Binding-site contacts:
Ligand atom C6 contacts residue VAL127 of chain 1.E at 3.9 Å (hydrophobic).
Ligand atom N2 contacts residue THR124 of chain 1.E at 4.4 Å.
Ligand atom C3 contacts residue ASN122 of chain 1.E at 3.8 Å.
Ligand atom O5 contacts residue ASN122 of chain 1.E at 2.4 Å (h-bond).
Ligand atom N2 contacts residue ASN122 of chain 1.E at 2.9 Å (h-bond).
Ligand atom C8 contacts residue GLU154 of chain 1.E at 4.4 Å.
Ligand atom O6 contacts residue VAL127 of chain 1.E at 4.0 Å.
Ligand atom C7 contacts residue ASN122 of chain 1.E at 3.3 Å.
Ligand atom O7 contacts residue ASN122 of chain 1.E at 3.5 Å (h-bond).
Ligand atom O7 contacts residue GLU154 of chain 1.E at 4.0 Å.
Ligand atom C5 contacts residue ASN122 of chain 1.E at 3.7 Å.
Ligand atom C8 contacts residue ASN122 of chain 1.E at 4.2 Å.
Ligand atom C8 contacts residue ALA123 of chain 1.E at 4.2 Å (hydrophobic).
Ligand atom C7 contacts residue GLU154 of chain 1.E at 4.5 Å.
Ligand atom C6 contacts residue ASN125 of chain 1.E at 4.2 Å.
Ligand atom C1 contacts residue ASN125 of chain 1.E at 3.4 Å.
Ligand atom O5 contacts residue VAL127 of chain 1.E at 3.9 Å.
Ligand atom C1 contacts residue ASN122 of chain 1.E at 1.4 Å.
Ligand atom O5 contacts residue ASN125 of chain 1.E at 3.3 Å (h-bond).
Ligand atom C5 contacts residue ASN125 of chain 1.E at 3.4 Å.
Ligand atom C2 contacts residue ASN122 of chain 1.E at 2.4 Å.
Ligand atom O6 contacts residue LYS129 of chain 1.E at 4.4 Å.
Ligand atom C4 contacts residue ASN122 of chain 1.E at 4.2 Å.

The small molecule below binds the protein below.
Small molecule (SMILES): CC(=O)N[C@H]1[C@H](O[C@H]2[C@H](O)[C@@H](NC(C)=O)CO[C@@H]2CO)O[C@H](CO)[C@@H](O)[C@@H]1O

Sequence of chain 1.E:
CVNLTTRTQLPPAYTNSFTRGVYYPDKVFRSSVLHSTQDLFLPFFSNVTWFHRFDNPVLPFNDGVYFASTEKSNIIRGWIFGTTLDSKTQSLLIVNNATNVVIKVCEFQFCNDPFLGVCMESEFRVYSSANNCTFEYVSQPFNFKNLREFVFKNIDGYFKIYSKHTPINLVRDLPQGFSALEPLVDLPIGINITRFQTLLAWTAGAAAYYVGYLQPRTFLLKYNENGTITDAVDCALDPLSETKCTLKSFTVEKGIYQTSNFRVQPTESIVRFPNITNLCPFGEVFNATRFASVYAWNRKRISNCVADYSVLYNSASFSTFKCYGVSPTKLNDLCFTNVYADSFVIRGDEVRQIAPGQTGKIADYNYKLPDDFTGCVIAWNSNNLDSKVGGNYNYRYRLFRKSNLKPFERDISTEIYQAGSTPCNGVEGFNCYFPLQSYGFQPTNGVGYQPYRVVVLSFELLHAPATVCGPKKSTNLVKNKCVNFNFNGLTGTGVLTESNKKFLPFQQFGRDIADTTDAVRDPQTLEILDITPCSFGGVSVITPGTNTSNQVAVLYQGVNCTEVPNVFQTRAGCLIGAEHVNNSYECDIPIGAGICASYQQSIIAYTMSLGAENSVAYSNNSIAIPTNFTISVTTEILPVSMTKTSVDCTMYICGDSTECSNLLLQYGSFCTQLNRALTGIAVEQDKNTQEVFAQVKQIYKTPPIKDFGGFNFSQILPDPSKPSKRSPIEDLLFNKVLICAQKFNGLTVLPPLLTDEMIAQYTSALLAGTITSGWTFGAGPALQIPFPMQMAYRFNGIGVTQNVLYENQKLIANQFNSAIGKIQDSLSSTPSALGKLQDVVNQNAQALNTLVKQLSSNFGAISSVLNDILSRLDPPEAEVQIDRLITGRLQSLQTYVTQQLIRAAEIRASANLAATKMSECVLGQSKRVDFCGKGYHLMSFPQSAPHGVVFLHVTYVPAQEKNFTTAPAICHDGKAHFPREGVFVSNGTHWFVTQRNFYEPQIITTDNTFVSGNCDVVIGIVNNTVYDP